The protein below binds the small molecule below.
Small molecule (SMILES): Cc1cn([C@H]2C[C@H](O[P](=O)(O)OC[C@H]3O[C@@H](n4ccc(N)nc4=O)C[C@@H]3O[P](=O)(O)OC[C@H]3O[C@@H](n4cnc5c(=O)nc(N)[nH]c54)C[C@@H]3O[P](=O)(O)OC[C@H]3O[C@@H](n4cnc5c(=O)nc(N)[nH]c54)C[C@@H]3O)[C@@H](CO[P](=O)(O)O[C@H]3C[C@H](n4cnc5c(=O)nc(N)[nH]c54)O[C@@H]3COP(=O)(O)O)O2)c(=O)[nH]c1=O

Binding-site contacts:
Ligand atom C3' contacts residue GLY66 of chain 1.A at 3.8 Å.
Ligand atom C5' contacts residue GLY64 of chain 1.A at 3.2 Å.
Ligand atom OP3 contacts residue LYS35 of chain 1.A at 2.9 Å (salt-bridge).
Ligand atom O6 contacts residue HIS34 of chain 1.A at 3.9 Å.
Ligand atom O3' contacts residue VAL65 of chain 1.A at 3.8 Å.
Ligand atom P contacts residue LYS35 of chain 1.A at 3.8 Å.
Ligand atom OP1 contacts residue PRO63 of chain 1.A at 3.6 Å.
Ligand atom OP1 contacts residue VAL65 of chain 1.A at 3.6 Å.
Ligand atom C5' contacts residue TYR39 of chain 1.A at 3.3 Å (hydrophobic).
Ligand atom OP1 contacts residue GLY66 of chain 1.A at 2.9 Å (h-bond).
Ligand atom O3' contacts residue GLY64 of chain 1.A at 3.5 Å (h-bond).
Ligand atom OP1 contacts residue LYS68 of chain 1.A at 3.2 Å (salt-bridge).
Ligand atom P contacts residue GLY64 of chain 1.A at 3.8 Å.
Ligand atom P contacts residue NA1 of chain 1.I at 3.9 Å.
Ligand atom O3' contacts residue LYS68 of chain 1.A at 3.8 Å.
Ligand atom C3' contacts residue LYS68 of chain 1.A at 3.7 Å.
Ligand atom N3 contacts residue ALA38 of chain 1.A at 3.7 Å.
Ligand atom OP2 contacts residue GLY66 of chain 1.A at 3.9 Å.
Ligand atom O3' contacts residue ILE69 of chain 1.A at 3.5 Å.
Ligand atom OP1 contacts residue ILE69 of chain 1.A at 2.8 Å (h-bond).
Ligand atom OP1 contacts residue LYS35 of chain 1.A at 3.7 Å.
Ligand atom P contacts residue LYS68 of chain 1.A at 3.7 Å.
Ligand atom OP2 contacts residue LYS68 of chain 1.A at 2.7 Å (salt-bridge).
Ligand atom C4' contacts residue GLY64 of chain 1.A at 3.4 Å.
Ligand atom P contacts residue GLY66 of chain 1.A at 3.7 Å.
Ligand atom OP2 contacts residue THR67 of chain 1.A at 3.9 Å.
Ligand atom P contacts residue ILE69 of chain 1.A at 3.9 Å.
Ligand atom C5' contacts residue GLY66 of chain 1.A at 3.4 Å.
Ligand atom O5' contacts residue LYS35 of chain 1.A at 3.8 Å.
Ligand atom P contacts residue LYS68 of chain 1.A at 3.5 Å.
Ligand atom OP1 contacts residue LYS68 of chain 1.A at 3.5 Å (salt-bridge).
Ligand atom OP1 contacts residue THR67 of chain 1.A at 3.7 Å.
Ligand atom OP2 contacts residue LYS68 of chain 1.A at 3.1 Å.
Ligand atom OP1 contacts residue LEU62 of chain 1.A at 3.8 Å.
Ligand atom O4' contacts residue ALA38 of chain 1.A at 3.5 Å.
Ligand atom C8 contacts residue LYS35 of chain 1.A at 3.9 Å.
Ligand atom O5' contacts residue GLY66 of chain 1.A at 3.5 Å (h-bond).
Ligand atom OP1 contacts residue NA1 of chain 1.I at 2.7 Å (h-bond).
Ligand atom N7 contacts residue LYS35 of chain 1.A at 3.9 Å.
Ligand atom OP1 contacts residue GLY64 of chain 1.A at 3.0 Å (h-bond).

Sequence of chain 1.A:
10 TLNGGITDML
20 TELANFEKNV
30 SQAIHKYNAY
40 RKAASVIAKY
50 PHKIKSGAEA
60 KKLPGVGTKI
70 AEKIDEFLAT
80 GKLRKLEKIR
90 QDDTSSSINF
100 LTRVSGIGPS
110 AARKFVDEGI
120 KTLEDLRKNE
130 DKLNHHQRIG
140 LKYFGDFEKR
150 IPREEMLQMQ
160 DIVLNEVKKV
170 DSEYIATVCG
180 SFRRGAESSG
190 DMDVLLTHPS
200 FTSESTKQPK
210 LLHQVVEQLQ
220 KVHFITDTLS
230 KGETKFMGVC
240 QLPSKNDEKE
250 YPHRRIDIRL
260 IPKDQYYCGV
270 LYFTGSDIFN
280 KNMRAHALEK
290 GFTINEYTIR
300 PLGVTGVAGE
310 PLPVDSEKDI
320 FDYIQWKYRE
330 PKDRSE